Binding-site contacts:
Ligand atom C08 contacts residue HIS403 of chain 1.G at 3.2 Å.
Ligand atom C14 contacts residue LEU430 of chain 1.G at 3.8 Å (hydrophobic).
Ligand atom C08 contacts residue PRO427 of chain 1.G at 4.1 Å (hydrophobic).
Ligand atom O05 contacts residue ILE189 of chain 1.G at 4.2 Å.
Ligand atom C10 contacts residue LEU426 of chain 1.G at 4.4 Å (hydrophobic).
Ligand atom C04 contacts residue PRO427 of chain 1.G at 4.0 Å (hydrophobic).
Ligand atom C01 contacts residue PRO427 of chain 1.G at 4.2 Å (hydrophobic).
Ligand atom O03 contacts residue GLU424 of chain 1.G at 4.5 Å.
Ligand atom O05 contacts residue LEU426 of chain 1.G at 4.0 Å.
Ligand atom O05 contacts residue HIS403 of chain 1.G at 4.1 Å.
Ligand atom C07 contacts residue HIS403 of chain 1.G at 3.3 Å.
Ligand atom C07 contacts residue PRO427 of chain 1.G at 3.4 Å (hydrophobic).
Ligand atom O05 contacts residue PRO427 of chain 1.G at 4.3 Å.
Ligand atom C14 contacts residue HIS403 of chain 1.G at 3.6 Å.
Ligand atom C10 contacts residue HIS403 of chain 1.G at 3.6 Å.
Ligand atom C04 contacts residue VAL425 of chain 1.G at 4.0 Å (hydrophobic).
Ligand atom C02 contacts residue PRO427 of chain 1.G at 3.7 Å (hydrophobic).
Ligand atom N12 contacts residue LEU430 of chain 1.G at 4.4 Å.
Ligand atom C06 contacts residue PRO427 of chain 1.G at 3.6 Å (hydrophobic).
Ligand atom C13 contacts residue HIS403 of chain 1.G at 4.3 Å.
Ligand atom N12 contacts residue LEU399 of chain 1.G at 3.9 Å.
Ligand atom C11 contacts residue LEU399 of chain 1.G at 4.2 Å (hydrophobic).
Ligand atom C09 contacts residue LEU399 of chain 1.G at 3.9 Å (hydrophobic).
Ligand atom C06 contacts residue LEU426 of chain 1.G at 3.9 Å (hydrophobic).
Ligand atom C11 contacts residue LEU430 of chain 1.G at 3.6 Å (hydrophobic).
Ligand atom C10 contacts residue LEU430 of chain 1.G at 3.4 Å (hydrophobic).
Ligand atom C01 contacts residue HIS403 of chain 1.G at 4.1 Å.
Ligand atom C11 contacts residue HIS403 of chain 1.G at 4.4 Å.
Ligand atom C09 contacts residue HIS403 of chain 1.G at 3.2 Å.
Ligand atom O05 contacts residue VAL425 of chain 1.G at 3.1 Å (h-bond).
Ligand atom N12 contacts residue TYR48 of chain 1.G at 3.8 Å.
Ligand atom C06 contacts residue HIS403 of chain 1.G at 3.2 Å.
Ligand atom C04 contacts residue HIS403 of chain 1.G at 3.4 Å.
Ligand atom C13 contacts residue LEU430 of chain 1.G at 3.8 Å (hydrophobic).
Ligand atom C09 contacts residue LEU430 of chain 1.G at 3.4 Å (hydrophobic).
Ligand atom O03 contacts residue HIS403 of chain 1.G at 3.5 Å (h-bond).
Ligand atom O05 contacts residue GLU424 of chain 1.G at 4.3 Å.
Ligand atom C10 contacts residue LEU399 of chain 1.G at 3.2 Å (hydrophobic).
Ligand atom C09 contacts residue LEU426 of chain 1.G at 3.6 Å (hydrophobic).
Ligand atom C08 contacts residue LEU430 of chain 1.G at 3.6 Å (hydrophobic).

Sequence of chain 1.G:
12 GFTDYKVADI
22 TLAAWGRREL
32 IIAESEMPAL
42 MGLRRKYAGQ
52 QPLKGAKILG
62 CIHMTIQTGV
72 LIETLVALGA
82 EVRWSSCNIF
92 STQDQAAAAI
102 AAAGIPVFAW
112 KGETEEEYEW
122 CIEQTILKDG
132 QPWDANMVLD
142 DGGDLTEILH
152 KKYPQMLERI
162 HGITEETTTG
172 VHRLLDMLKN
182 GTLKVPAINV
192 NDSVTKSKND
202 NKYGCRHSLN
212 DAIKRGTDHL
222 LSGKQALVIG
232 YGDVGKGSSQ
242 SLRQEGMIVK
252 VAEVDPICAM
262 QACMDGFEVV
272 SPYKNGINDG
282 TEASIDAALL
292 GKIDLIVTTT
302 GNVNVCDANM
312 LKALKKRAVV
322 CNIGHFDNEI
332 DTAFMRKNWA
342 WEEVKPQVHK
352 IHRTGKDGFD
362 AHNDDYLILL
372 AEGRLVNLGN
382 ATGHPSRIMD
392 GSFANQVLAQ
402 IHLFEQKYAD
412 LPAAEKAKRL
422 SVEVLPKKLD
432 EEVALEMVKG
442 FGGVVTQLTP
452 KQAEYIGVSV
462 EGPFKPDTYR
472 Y

A small-molecule ligand and the protein it binds are described below.
Small molecule (SMILES): CCOC(=O)/C=C/c1ccc(N)cc1